Sequence of chain 1.G:
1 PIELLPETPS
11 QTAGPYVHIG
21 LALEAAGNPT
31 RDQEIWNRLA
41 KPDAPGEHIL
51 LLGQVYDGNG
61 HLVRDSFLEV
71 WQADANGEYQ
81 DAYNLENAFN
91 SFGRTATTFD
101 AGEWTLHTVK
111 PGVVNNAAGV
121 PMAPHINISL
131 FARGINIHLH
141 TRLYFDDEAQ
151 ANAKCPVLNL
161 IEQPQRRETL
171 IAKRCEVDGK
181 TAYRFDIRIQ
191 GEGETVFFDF

The protein below binds the small molecule below.
Small molecule (SMILES): O=C(O)c1ccc(O)c(I)c1

Binding-site contacts:
Ligand atom C4 contacts residue TYR108 of chain 1.H at 4.1 Å (hydrophobic).
Ligand atom O4 contacts residue HIS160 of chain 1.H at 3.5 Å (h-bond).
Ligand atom C4 contacts residue TYR16 of chain 1.G at 4.3 Å (hydrophobic).
Ligand atom O4 contacts residue TYR108 of chain 1.H at 3.0 Å (h-bond).
Ligand atom I3 contacts residue THR12 of chain 1.G at 4.0 Å.
Ligand atom C4 contacts residue PRO15 of chain 1.G at 3.8 Å (hydrophobic).
Ligand atom C5 contacts residue PRO15 of chain 1.G at 3.9 Å (hydrophobic).
Ligand atom I3 contacts residue ILE191 of chain 1.H at 3.7 Å.
Ligand atom I3 contacts residue ARG157 of chain 1.H at 3.4 Å.
Ligand atom C3 contacts residue PRO15 of chain 1.G at 3.5 Å (hydrophobic).
Ligand atom C3 contacts residue TYR147 of chain 1.H at 3.5 Å (hydrophobic).
Ligand atom O4 contacts residue TYR147 of chain 1.H at 2.4 Å (h-bond).
Ligand atom C3 contacts residue GLY14 of chain 1.G at 4.2 Å.
Ligand atom C5 contacts residue TYR147 of chain 1.H at 2.9 Å (hydrophobic).
Ligand atom C6 contacts residue TYR16 of chain 1.G at 3.2 Å (hydrophobic).
Ligand atom C2 contacts residue PRO15 of chain 1.G at 3.2 Å (hydrophobic).
Ligand atom O4 contacts residue HIS162 of chain 1.H at 2.8 Å (h-bond).
Ligand atom C5 contacts residue FE1 of chain 1.Y at 3.5 Å.
Ligand atom C4 contacts residue TYR147 of chain 1.H at 2.6 Å (hydrophobic).
Ligand atom O2 contacts residue TRP149 of chain 1.H at 4.2 Å.
Ligand atom C4 contacts residue FE1 of chain 1.Y at 2.8 Å.
Ligand atom C6 contacts residue PRO15 of chain 1.G at 3.4 Å (hydrophobic).
Ligand atom C3 contacts residue FE1 of chain 1.Y at 3.9 Å.
Ligand atom C7 contacts residue TRP149 of chain 1.H at 4.2 Å (hydrophobic).
Ligand atom C1 contacts residue PRO15 of chain 1.G at 3.1 Å (hydrophobic).
Ligand atom O1 contacts residue TRP149 of chain 1.H at 3.7 Å.
Ligand atom I3 contacts residue GLN177 of chain 1.H at 3.9 Å.
Ligand atom C5 contacts residue TYR16 of chain 1.G at 3.2 Å (hydrophobic).
Ligand atom I3 contacts residue GLY14 of chain 1.G at 3.9 Å.
Ligand atom O4 contacts residue FE1 of chain 1.Y at 1.6 Å.
Ligand atom C7 contacts residue PRO15 of chain 1.G at 3.3 Å (hydrophobic).
Ligand atom O4 contacts residue ARG157 of chain 1.H at 4.3 Å.
Ligand atom C4 contacts residue HIS162 of chain 1.H at 4.1 Å.
Ligand atom C5 contacts residue TYR108 of chain 1.H at 3.8 Å (hydrophobic).
Ligand atom O2 contacts residue TYR16 of chain 1.G at 4.1 Å.
Ligand atom O1 contacts residue PRO15 of chain 1.G at 3.8 Å.
Ligand atom O2 contacts residue PRO15 of chain 1.G at 3.6 Å.
Ligand atom I3 contacts residue FE1 of chain 1.Y at 4.3 Å.
Ligand atom I3 contacts residue HIS162 of chain 1.H at 4.0 Å.
Ligand atom C6 contacts residue TYR147 of chain 1.H at 3.8 Å (hydrophobic).

Sequence of chain 1.H:
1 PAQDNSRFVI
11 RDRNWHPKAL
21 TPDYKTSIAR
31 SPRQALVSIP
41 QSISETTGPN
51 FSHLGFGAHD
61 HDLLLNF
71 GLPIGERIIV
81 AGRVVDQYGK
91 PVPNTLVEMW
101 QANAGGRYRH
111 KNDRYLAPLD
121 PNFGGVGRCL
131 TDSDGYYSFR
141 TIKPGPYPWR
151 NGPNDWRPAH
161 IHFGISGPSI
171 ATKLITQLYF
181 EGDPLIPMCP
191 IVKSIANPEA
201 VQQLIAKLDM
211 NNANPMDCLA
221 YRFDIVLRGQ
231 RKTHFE